Binding-site contacts:
Ligand atom C7 contacts residue ASN267 of chain 1.A at 4.1 Å.
Ligand atom C8 contacts residue ASN451 of chain 1.A at 4.0 Å.
Ligand atom O7 contacts residue ASN267 of chain 1.A at 4.2 Å.
Ligand atom O5 contacts residue ASN451 of chain 1.A at 2.4 Å (h-bond).
Ligand atom C1 contacts residue PRO296 of chain 1.A at 4.3 Å (hydrophobic).
Ligand atom C7 contacts residue ASN451 of chain 1.A at 3.3 Å.
Ligand atom C8 contacts residue ASN267 of chain 1.A at 3.5 Å.
Ligand atom O5 contacts residue PRO296 of chain 1.A at 3.9 Å.
Ligand atom O7 contacts residue ASN451 of chain 1.A at 3.5 Å (h-bond).
Ligand atom C8 contacts residue NAG1 of chain 1.N at 3.5 Å.
Ligand atom C8 contacts residue SER450 of chain 1.A at 4.5 Å.
Ligand atom C2 contacts residue ASN451 of chain 1.A at 2.5 Å.
Ligand atom C1 contacts residue ASN451 of chain 1.A at 1.5 Å.
Ligand atom C3 contacts residue ASN451 of chain 1.A at 3.8 Å.
Ligand atom C5 contacts residue ASN451 of chain 1.A at 3.7 Å.
Ligand atom C4 contacts residue ASN451 of chain 1.A at 4.2 Å.
Ligand atom N2 contacts residue ASN451 of chain 1.A at 2.8 Å (h-bond).

The small molecule below binds the protein below.
Small molecule (SMILES): CC(=O)N[C@@H]1[C@@H](O)[C@H](O)[C@@H](CO)O[C@H]1O

Sequence of chain 1.A:
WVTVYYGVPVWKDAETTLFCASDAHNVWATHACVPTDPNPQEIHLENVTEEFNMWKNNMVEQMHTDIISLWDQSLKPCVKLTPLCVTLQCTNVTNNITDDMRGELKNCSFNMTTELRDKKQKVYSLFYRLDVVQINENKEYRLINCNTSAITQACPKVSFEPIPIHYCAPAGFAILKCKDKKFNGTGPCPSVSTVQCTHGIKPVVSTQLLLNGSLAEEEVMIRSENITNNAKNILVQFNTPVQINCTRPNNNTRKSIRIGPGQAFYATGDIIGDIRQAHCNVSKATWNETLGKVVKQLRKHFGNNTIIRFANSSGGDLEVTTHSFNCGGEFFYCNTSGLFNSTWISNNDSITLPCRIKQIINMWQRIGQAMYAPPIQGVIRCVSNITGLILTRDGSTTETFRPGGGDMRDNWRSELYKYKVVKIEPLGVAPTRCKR